Binding-site contacts:
Ligand atom N1 contacts residue DC2 of chain 1.C at 3.1 Å (h-bond).
Ligand atom N3 contacts residue DG6 of chain 1.C at 3.4 Å (h-bond).
Ligand atom OP1 contacts residue LYS846 of chain 1.A at 3.3 Å.
Ligand atom N9 contacts residue ASN635 of chain 1.A at 3.5 Å (h-bond).
Ligand atom C4 contacts residue ASN635 of chain 1.A at 3.2 Å.
Ligand atom N1 contacts residue DC7 of chain 1.C at 2.9 Å (h-bond).
Ligand atom C2 contacts residue DG6 of chain 1.C at 3.4 Å.
Ligand atom N3 contacts residue DG6 of chain 1.C at 3.2 Å (h-bond).
Ligand atom N2 contacts residue DC5 of chain 1.C at 2.7 Å (h-bond).
Ligand atom O6 contacts residue DC2 of chain 1.C at 3.0 Å (h-bond).
Ligand atom N3 contacts residue DG8 of chain 1.C at 3.3 Å (h-bond).
Ligand atom C2 contacts residue DG6 of chain 1.C at 3.0 Å.
Ligand atom O2 contacts residue DG6 of chain 1.C at 2.6 Å (h-bond).
Ligand atom O4' contacts residue ASN635 of chain 1.A at 3.2 Å.
Ligand atom O6 contacts residue DG6 of chain 1.C at 3.0 Å (h-bond).
Ligand atom N1 contacts residue DG6 of chain 1.C at 3.0 Å (h-bond).
Ligand atom N2 contacts residue DC1 of chain 1.C at 3.0 Å (h-bond).
Ligand atom O6 contacts residue DC7 of chain 1.C at 3.1 Å (h-bond).
Ligand atom N3 contacts residue DG4 of chain 1.C at 3.4 Å (h-bond).
Ligand atom O2 contacts residue DG4 of chain 1.C at 2.8 Å (h-bond).
Ligand atom O3' contacts residue ARG835 of chain 1.A at 3.4 Å.
Ligand atom C4' contacts residue GLN634 of chain 1.A at 3.5 Å.
Ligand atom C2 contacts residue DG4 of chain 1.C at 3.3 Å.
Ligand atom OP1 contacts residue SER839 of chain 1.A at 3.1 Å.
Ligand atom N1 contacts residue DC5 of chain 1.C at 2.8 Å (h-bond).
Ligand atom N1 contacts residue DG8 of chain 1.C at 3.3 Å (h-bond).
Ligand atom N2 contacts residue DG4 of chain 1.C at 3.0 Å (h-bond).
Ligand atom O6 contacts residue DC5 of chain 1.C at 3.0 Å (h-bond).
Ligand atom N3 contacts residue DG4 of chain 1.C at 2.9 Å (h-bond).
Ligand atom O6 contacts residue DG4 of chain 1.C at 3.3 Å (h-bond).
Ligand atom O2 contacts residue DG8 of chain 1.C at 2.9 Å (h-bond).
Ligand atom OP1 contacts residue ARG845 of chain 1.A at 2.9 Å (salt-bridge).
Ligand atom N2 contacts residue DG6 of chain 1.C at 3.3 Å (h-bond).
Ligand atom N2 contacts residue DC7 of chain 1.C at 2.7 Å (h-bond).
Ligand atom O3' contacts residue ARG845 of chain 1.A at 3.4 Å (salt-bridge).
Ligand atom N4 contacts residue DG4 of chain 1.C at 3.0 Å (h-bond).
Ligand atom C2 contacts residue DG8 of chain 1.C at 3.4 Å.
Ligand atom N2 contacts residue ASN635 of chain 1.A at 3.4 Å (h-bond).
Ligand atom N2 contacts residue DC2 of chain 1.C at 3.2 Å (h-bond).
Ligand atom OP2 contacts residue LYS846 of chain 1.A at 3.4 Å.

This protein binds this small molecule.
Small molecule (SMILES): Cc1cn([C@H]2C[C@H](O[P](=O)(O)OC[C@H]3O[C@@H](n4cnc5c(=O)nc(N)[nH]c54)C[C@@H]3O[P](=O)(O)OC[C@H]3O[C@@H](n4ccc(N)nc4=O)C[C@@H]3O[P](=O)(O)OC[C@H]3O[C@@H](n4cnc5c(=O)nc(N)[nH]c54)C[C@@H]3O[P](=O)(O)OC[C@H]3O[C@@H](n4ccc(N)nc4=O)C[C@@H]3O[P](=O)(O)OC[C@H]3O[C@@H](n4cnc5c(=O)nc(N)[nH]c54)C[C@@H]3O[P](=O)(O)OC[C@H]3O[C@@H](n4cnc5c(=O)nc(N)[nH]c54)C[C@@H]3O[P](=O)(O)OC[C@H]3O[C@@H](n4cnc5c(=O)nc(N)[nH]c54)C[C@@H]3O[P](=O)(O)OC[C@H]3O[C@@H](n4cnc5c(N)ncnc54)C[C@@H]3O)[C@@H](CO[PH](=O)O)O2)c(=O)nc1N

Sequence of chain 1.A:
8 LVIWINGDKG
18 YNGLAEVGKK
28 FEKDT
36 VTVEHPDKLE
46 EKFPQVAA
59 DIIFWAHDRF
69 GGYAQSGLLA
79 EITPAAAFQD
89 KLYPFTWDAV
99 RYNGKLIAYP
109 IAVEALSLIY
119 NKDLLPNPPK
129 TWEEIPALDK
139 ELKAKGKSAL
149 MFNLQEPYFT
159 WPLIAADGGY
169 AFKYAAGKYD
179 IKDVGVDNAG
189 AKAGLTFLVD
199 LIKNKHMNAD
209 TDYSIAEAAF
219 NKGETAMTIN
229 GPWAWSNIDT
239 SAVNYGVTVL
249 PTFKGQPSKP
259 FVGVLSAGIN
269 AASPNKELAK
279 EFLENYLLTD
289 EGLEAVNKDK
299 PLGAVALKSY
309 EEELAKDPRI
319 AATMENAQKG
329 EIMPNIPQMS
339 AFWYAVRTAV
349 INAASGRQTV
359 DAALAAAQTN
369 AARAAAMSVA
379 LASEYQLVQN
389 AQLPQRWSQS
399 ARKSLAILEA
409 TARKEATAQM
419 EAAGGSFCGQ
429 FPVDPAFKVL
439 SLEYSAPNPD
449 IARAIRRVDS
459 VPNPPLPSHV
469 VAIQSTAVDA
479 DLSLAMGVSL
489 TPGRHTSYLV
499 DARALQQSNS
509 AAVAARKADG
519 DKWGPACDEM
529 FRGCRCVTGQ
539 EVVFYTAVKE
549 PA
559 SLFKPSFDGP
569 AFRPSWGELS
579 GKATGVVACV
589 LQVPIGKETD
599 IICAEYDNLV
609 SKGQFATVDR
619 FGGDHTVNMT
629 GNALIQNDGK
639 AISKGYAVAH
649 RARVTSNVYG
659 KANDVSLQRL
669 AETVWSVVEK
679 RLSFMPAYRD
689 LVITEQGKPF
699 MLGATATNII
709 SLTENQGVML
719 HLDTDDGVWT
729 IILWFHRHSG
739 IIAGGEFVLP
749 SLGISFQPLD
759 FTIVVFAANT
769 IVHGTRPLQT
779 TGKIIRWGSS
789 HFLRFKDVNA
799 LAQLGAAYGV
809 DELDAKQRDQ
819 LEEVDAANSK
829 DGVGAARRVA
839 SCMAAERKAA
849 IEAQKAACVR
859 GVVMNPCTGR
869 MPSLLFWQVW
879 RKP